Sequence of chain 1.F:
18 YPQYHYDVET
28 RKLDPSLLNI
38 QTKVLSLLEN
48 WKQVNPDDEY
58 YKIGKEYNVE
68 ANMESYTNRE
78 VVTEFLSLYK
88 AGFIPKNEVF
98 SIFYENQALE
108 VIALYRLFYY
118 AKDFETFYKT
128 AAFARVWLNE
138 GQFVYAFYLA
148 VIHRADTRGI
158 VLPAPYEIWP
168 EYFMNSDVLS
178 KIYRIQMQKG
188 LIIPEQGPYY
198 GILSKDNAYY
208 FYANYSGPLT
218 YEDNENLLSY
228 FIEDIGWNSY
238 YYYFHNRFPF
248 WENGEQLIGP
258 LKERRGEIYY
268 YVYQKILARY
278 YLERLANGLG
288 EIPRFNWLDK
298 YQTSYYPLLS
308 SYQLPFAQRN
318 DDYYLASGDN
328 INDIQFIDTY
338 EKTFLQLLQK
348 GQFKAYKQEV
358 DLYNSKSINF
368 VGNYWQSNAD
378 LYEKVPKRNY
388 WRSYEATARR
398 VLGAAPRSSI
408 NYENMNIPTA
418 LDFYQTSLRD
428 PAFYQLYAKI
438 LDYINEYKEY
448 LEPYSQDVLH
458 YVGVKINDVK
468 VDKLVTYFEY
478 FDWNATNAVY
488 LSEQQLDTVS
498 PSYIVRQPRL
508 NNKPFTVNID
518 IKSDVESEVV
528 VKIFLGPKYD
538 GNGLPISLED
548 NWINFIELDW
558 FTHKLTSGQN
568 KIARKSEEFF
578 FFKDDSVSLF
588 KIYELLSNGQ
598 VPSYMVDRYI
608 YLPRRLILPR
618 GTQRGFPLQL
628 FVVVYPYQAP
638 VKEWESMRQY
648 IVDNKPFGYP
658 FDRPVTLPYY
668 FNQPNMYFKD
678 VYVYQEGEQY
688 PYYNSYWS

Binding-site contacts:
Ligand atom C3 contacts residue SER499 of chain 1.F at 3.5 Å.
Ligand atom C2 contacts residue ASN481 of chain 1.F at 2.5 Å.
Ligand atom O5 contacts residue ASN481 of chain 1.F at 2.3 Å (h-bond).
Ligand atom C3 contacts residue ASN481 of chain 1.F at 3.8 Å.
Ligand atom O7 contacts residue PHE587 of chain 1.F at 3.3 Å.
Ligand atom N2 contacts residue SER499 of chain 1.F at 2.7 Å (h-bond).
Ligand atom C2 contacts residue SER499 of chain 1.F at 3.5 Å.
Ligand atom O6 contacts residue PHE587 of chain 1.F at 3.5 Å.
Ligand atom O6 contacts residue VAL496 of chain 1.F at 3.8 Å.
Ligand atom O2 contacts residue ASP494 of chain 1.F at 4.0 Å.
Ligand atom O6 contacts residue TYR590 of chain 1.F at 3.9 Å.
Ligand atom N2 contacts residue GLU46 of chain 1.F at 3.5 Å (salt-bridge).
Ligand atom C8 contacts residue SER497 of chain 1.F at 3.9 Å.
Ligand atom C8 contacts residue SER499 of chain 1.F at 3.7 Å.
Ligand atom C1 contacts residue SER499 of chain 1.F at 3.9 Å.
Ligand atom C8 contacts residue ILE501 of chain 1.F at 3.6 Å (hydrophobic).
Ligand atom C1 contacts residue GLU46 of chain 1.F at 3.9 Å.
Ligand atom C1 contacts residue THR483 of chain 1.F at 3.8 Å.
Ligand atom C3 contacts residue GLU46 of chain 1.F at 3.6 Å.
Ligand atom C7 contacts residue SER499 of chain 1.F at 3.7 Å.
Ligand atom C7 contacts residue PHE587 of chain 1.F at 4.0 Å (hydrophobic).
Ligand atom O6 contacts residue LEU586 of chain 1.F at 3.9 Å.
Ligand atom O5 contacts residue ASP494 of chain 1.F at 3.8 Å.
Ligand atom C5 contacts residue ASN481 of chain 1.F at 3.6 Å.
Ligand atom C7 contacts residue SER497 of chain 1.F at 4.0 Å.
Ligand atom O7 contacts residue VAL496 of chain 1.F at 3.3 Å.
Ligand atom O3 contacts residue PHE587 of chain 1.F at 3.5 Å.
Ligand atom C1 contacts residue ASN481 of chain 1.F at 1.4 Å.
Ligand atom C7 contacts residue ILE501 of chain 1.F at 3.9 Å (hydrophobic).
Ligand atom N2 contacts residue ASN481 of chain 1.F at 3.1 Å (h-bond).
Ligand atom O7 contacts residue SER497 of chain 1.F at 2.9 Å (h-bond).
Ligand atom C5 contacts residue TYR590 of chain 1.F at 3.9 Å (hydrophobic).
Ligand atom C1 contacts residue ASP494 of chain 1.F at 3.8 Å.
Ligand atom O6 contacts residue GLU46 of chain 1.F at 3.4 Å (salt-bridge).
Ligand atom O7 contacts residue ASN481 of chain 1.F at 3.3 Å (h-bond).
Ligand atom C8 contacts residue ASN47 of chain 1.F at 3.2 Å.
Ligand atom C2 contacts residue GLU46 of chain 1.F at 3.8 Å.
Ligand atom C8 contacts residue GLU46 of chain 1.F at 3.9 Å.
Ligand atom O3 contacts residue VAL496 of chain 1.F at 3.9 Å.
Ligand atom C7 contacts residue ASN481 of chain 1.F at 3.4 Å.

The protein below binds the small molecule below.
Small molecule (SMILES): CC(=O)N[C@H]1[C@H](O[C@H]2[C@H](O)[C@@H](NC(C)=O)CO[C@@H]2CO)O[C@H](CO)[C@@H](O[C@@H]2O[C@H](CO[C@H]3O[C@H](CO)[C@@H](O)[C@H](O)[C@@H]3O)[C@@H](O)[C@H](O[C@H]3O[C@H](CO)[C@@H](O)[C@H](O)[C@@H]3O)[C@@H]2O)[C@@H]1O